Binding-site contacts:
Ligand atom C8 contacts residue THR1096 of chain 1.C at 3.9 Å.
Ligand atom C6 contacts residue PHE1099 of chain 1.C at 3.6 Å (hydrophobic).
Ligand atom C7 contacts residue THR1096 of chain 1.C at 4.0 Å.
Ligand atom N2 contacts residue THR1096 of chain 1.C at 3.1 Å (h-bond).
Ligand atom O4 contacts residue HIS1097 of chain 1.C at 3.6 Å.
Ligand atom C4 contacts residue HIS1097 of chain 1.C at 3.8 Å.
Ligand atom N2 contacts residue ASN1094 of chain 1.C at 2.9 Å (h-bond).
Ligand atom O5 contacts residue ASN1094 of chain 1.C at 2.4 Å (h-bond).
Ligand atom C1 contacts residue PHE1099 of chain 1.C at 4.3 Å (hydrophobic).
Ligand atom C8 contacts residue HIS1097 of chain 1.C at 4.4 Å.
Ligand atom O7 contacts residue ASN1094 of chain 1.C at 3.5 Å (h-bond).
Ligand atom C6 contacts residue HIS1097 of chain 1.C at 4.3 Å.
Ligand atom O5 contacts residue PHE1099 of chain 1.C at 3.7 Å.
Ligand atom C7 contacts residue HIS1097 of chain 1.C at 4.0 Å.
Ligand atom C5 contacts residue PHE1099 of chain 1.C at 3.9 Å (hydrophobic).
Ligand atom C4 contacts residue ASN1094 of chain 1.C at 4.2 Å.
Ligand atom O7 contacts residue HIS1097 of chain 1.C at 3.6 Å.
Ligand atom C3 contacts residue HIS1097 of chain 1.C at 3.8 Å.
Ligand atom O5 contacts residue HIS1097 of chain 1.C at 4.3 Å.
Ligand atom C1 contacts residue HIS1097 of chain 1.C at 4.2 Å.
Ligand atom O3 contacts residue THR1096 of chain 1.C at 4.4 Å.
Ligand atom C5 contacts residue HIS1097 of chain 1.C at 3.4 Å.
Ligand atom C8 contacts residue ASN1094 of chain 1.C at 3.8 Å.
Ligand atom C2 contacts residue THR1096 of chain 1.C at 3.9 Å.
Ligand atom C1 contacts residue ASN1094 of chain 1.C at 1.4 Å.
Ligand atom C7 contacts residue ASN1094 of chain 1.C at 3.4 Å.
Ligand atom C2 contacts residue ASN1094 of chain 1.C at 2.4 Å.
Ligand atom C3 contacts residue ASN1094 of chain 1.C at 3.8 Å.
Ligand atom C1 contacts residue THR1096 of chain 1.C at 4.2 Å.
Ligand atom C5 contacts residue ASN1094 of chain 1.C at 3.7 Å.
Ligand atom C3 contacts residue THR1096 of chain 1.C at 4.0 Å.

The protein below binds the small molecule below.
Small molecule (SMILES): CC(=O)N[C@H]1[C@H](O[C@H]2[C@H](O)[C@@H](NC(C)=O)CO[C@@H]2CO)O[C@H](CO)[C@@H](O)[C@@H]1O

Sequence of chain 1.C:
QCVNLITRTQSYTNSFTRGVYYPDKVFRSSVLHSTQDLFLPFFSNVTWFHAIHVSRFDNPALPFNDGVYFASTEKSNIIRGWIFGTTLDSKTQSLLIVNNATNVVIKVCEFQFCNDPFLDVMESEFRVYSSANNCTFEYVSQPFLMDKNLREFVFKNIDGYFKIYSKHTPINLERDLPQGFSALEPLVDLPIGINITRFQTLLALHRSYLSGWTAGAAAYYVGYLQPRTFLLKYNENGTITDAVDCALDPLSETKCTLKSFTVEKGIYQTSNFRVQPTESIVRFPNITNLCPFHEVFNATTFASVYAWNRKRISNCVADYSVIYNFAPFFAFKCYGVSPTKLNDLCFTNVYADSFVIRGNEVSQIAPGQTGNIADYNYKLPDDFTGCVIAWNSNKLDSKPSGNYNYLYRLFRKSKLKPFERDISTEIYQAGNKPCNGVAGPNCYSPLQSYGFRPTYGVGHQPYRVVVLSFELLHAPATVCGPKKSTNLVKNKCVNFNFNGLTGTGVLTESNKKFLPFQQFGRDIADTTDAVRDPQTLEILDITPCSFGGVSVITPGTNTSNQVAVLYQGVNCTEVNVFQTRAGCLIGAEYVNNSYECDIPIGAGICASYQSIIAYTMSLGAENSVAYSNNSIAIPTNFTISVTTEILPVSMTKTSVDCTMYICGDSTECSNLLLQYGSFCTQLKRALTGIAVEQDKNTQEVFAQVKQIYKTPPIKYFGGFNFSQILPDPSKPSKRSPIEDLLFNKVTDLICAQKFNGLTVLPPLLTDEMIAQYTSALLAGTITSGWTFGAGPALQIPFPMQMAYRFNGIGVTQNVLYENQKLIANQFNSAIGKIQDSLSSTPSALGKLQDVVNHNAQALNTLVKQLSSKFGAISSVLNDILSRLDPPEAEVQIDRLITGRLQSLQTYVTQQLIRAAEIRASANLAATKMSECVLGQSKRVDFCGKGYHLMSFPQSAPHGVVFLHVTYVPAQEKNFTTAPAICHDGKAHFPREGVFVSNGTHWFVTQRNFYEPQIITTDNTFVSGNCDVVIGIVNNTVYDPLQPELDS